This protein binds this small molecule.
Small molecule (SMILES): CC(=O)N[C@@H]1[C@@H](O)[C@H](O)[C@@H](CO)O[C@H]1O

Sequence of chain 1.A:
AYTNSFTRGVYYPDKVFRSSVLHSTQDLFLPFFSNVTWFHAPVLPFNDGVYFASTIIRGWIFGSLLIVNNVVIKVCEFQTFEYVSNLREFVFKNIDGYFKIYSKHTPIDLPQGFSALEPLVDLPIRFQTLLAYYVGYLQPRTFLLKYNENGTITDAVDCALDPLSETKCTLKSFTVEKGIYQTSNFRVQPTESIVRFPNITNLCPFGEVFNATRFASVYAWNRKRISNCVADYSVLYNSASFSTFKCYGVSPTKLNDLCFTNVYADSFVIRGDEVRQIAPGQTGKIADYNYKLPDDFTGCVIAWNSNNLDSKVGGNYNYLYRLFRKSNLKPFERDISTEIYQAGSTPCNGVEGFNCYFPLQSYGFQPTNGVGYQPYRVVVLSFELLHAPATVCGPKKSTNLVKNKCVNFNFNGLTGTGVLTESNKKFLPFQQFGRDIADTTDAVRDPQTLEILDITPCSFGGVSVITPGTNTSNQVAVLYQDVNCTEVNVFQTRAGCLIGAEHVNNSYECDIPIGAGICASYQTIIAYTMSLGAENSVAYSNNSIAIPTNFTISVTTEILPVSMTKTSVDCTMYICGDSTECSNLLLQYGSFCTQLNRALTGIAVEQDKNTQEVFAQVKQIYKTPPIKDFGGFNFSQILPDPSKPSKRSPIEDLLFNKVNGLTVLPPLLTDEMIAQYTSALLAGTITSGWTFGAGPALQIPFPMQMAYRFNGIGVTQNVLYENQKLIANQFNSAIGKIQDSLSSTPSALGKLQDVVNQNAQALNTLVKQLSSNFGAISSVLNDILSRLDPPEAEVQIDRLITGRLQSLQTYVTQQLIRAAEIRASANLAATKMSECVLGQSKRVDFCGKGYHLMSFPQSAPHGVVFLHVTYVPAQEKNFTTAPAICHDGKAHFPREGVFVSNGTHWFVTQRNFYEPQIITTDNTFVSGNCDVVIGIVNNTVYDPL

Binding-site contacts:
Ligand atom C3 contacts residue ASN698 of chain 1.C at 3.8 Å.
Ligand atom C8 contacts residue GLY1120 of chain 1.C at 3.8 Å.
Ligand atom O5 contacts residue ASN698 of chain 1.C at 2.4 Å (h-bond).
Ligand atom C7 contacts residue ASN698 of chain 1.C at 3.9 Å.
Ligand atom C8 contacts residue ASN699 of chain 1.C at 4.5 Å.
Ligand atom O7 contacts residue ASN698 of chain 1.C at 4.5 Å.
Ligand atom O5 contacts residue ASP785 of chain 1.A at 3.8 Å.
Ligand atom C4 contacts residue ASN698 of chain 1.C at 4.2 Å.
Ligand atom O6 contacts residue ASP785 of chain 1.A at 3.4 Å (salt-bridge).
Ligand atom C2 contacts residue ASN698 of chain 1.C at 2.5 Å.
Ligand atom N2 contacts residue ASN698 of chain 1.C at 2.9 Å (h-bond).
Ligand atom C5 contacts residue ASN698 of chain 1.C at 3.7 Å.
Ligand atom C1 contacts residue ASN698 of chain 1.C at 1.4 Å.
Ligand atom C6 contacts residue ASP785 of chain 1.A at 4.5 Å.

Sequence of chain 1.C:
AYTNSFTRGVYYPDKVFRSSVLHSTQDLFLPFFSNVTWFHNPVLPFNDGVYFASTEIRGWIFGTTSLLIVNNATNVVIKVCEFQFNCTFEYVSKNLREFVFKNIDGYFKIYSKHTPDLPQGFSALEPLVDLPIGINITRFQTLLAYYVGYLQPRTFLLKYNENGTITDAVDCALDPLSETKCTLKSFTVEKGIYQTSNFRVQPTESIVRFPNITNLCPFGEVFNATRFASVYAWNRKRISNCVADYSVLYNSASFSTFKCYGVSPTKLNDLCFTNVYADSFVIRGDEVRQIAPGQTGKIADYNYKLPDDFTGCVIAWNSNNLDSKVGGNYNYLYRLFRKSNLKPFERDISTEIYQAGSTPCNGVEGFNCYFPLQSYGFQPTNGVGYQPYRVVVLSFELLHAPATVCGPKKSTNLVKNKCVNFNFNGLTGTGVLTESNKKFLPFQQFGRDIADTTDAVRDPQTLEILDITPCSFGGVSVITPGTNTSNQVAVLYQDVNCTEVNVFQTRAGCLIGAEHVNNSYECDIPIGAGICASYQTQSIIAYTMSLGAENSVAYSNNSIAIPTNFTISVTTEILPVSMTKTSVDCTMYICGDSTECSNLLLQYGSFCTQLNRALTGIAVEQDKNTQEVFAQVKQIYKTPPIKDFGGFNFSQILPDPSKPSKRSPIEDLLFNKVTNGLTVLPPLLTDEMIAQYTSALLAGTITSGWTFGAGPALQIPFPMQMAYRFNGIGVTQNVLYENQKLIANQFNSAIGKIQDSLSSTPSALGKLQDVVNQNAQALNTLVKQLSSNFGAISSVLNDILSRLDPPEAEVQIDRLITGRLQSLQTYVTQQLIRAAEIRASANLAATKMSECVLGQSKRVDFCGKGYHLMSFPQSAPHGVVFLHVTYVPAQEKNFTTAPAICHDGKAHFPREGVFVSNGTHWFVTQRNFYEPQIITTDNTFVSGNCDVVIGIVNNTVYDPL